Sequence of chain 1.A:
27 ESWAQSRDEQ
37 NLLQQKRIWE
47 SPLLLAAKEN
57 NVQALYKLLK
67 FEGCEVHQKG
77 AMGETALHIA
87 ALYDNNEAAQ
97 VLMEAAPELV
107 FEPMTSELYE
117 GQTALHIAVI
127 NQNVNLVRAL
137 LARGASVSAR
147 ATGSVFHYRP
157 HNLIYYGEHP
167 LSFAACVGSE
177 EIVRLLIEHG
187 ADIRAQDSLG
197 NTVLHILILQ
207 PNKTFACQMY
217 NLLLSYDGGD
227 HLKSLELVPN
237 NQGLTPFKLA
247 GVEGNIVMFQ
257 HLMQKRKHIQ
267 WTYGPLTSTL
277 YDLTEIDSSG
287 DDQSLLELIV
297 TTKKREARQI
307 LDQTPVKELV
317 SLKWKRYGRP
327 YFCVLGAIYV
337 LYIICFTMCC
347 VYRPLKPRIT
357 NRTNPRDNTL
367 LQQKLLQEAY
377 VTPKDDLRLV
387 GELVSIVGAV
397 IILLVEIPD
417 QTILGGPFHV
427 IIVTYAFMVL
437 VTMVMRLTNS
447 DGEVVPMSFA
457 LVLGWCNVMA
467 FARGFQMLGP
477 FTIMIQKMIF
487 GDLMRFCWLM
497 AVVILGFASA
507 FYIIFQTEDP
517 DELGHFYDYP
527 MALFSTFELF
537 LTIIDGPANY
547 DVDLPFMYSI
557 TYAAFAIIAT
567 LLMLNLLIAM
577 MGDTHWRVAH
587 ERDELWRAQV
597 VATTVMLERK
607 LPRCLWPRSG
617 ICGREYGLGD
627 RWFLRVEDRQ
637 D

Binding-site contacts:
Ligand atom C16 contacts residue GLU402 of chain 1.A at 3.4 Å.
Ligand atom C15 contacts residue GLY422 of chain 1.A at 4.3 Å.
Ligand atom C09 contacts residue MET602 of chain 1.A at 3.6 Å (hydrophobic).
Ligand atom C09 contacts residue GLY421 of chain 1.A at 3.9 Å.
Ligand atom C05 contacts residue LEU331 of chain 1.A at 4.3 Å (hydrophobic).
Ligand atom C08 contacts residue GLY421 of chain 1.A at 3.5 Å.
Ligand atom N17 contacts residue HIS425 of chain 1.A at 3.5 Å.
Ligand atom B01 contacts residue ARG469 of chain 1.A at 4.2 Å.
Ligand atom BR1 contacts residue VAL296 of chain 1.A at 3.8 Å.
Ligand atom C04 contacts residue LEU603 of chain 1.A at 3.5 Å (hydrophobic).
Ligand atom C15 contacts residue HIS425 of chain 1.A at 3.4 Å.
Ligand atom C11 contacts residue GLY421 of chain 1.A at 2.4 Å.
Ligand atom C02 contacts residue ARG469 of chain 1.A at 4.0 Å.
Ligand atom C04 contacts residue THR599 of chain 1.A at 4.3 Å.
Ligand atom C07 contacts residue THR599 of chain 1.A at 4.2 Å.
Ligand atom O14 contacts residue HIS425 of chain 1.A at 3.2 Å.
Ligand atom C05 contacts residue THR599 of chain 1.A at 3.9 Å.
Ligand atom C06 contacts residue PHE328 of chain 1.A at 3.5 Å (hydrophobic).
Ligand atom BR1 contacts residue GLY421 of chain 1.A at 3.2 Å.
Ligand atom C05 contacts residue LEU603 of chain 1.A at 3.6 Å (hydrophobic).
Ligand atom C06 contacts residue THR599 of chain 1.A at 3.9 Å.
Ligand atom C12 contacts residue GLY421 of chain 1.A at 1.4 Å.
Ligand atom C07 contacts residue ARG469 of chain 1.A at 3.2 Å.
Ligand atom C05 contacts residue PHE328 of chain 1.A at 4.2 Å (hydrophobic).
Ligand atom C06 contacts residue ARG469 of chain 1.A at 3.9 Å.
Ligand atom C10 contacts residue GLY421 of chain 1.A at 3.5 Å.
Ligand atom C07 contacts residue HIS425 of chain 1.A at 4.1 Å.
Ligand atom C11 contacts residue ALA598 of chain 1.A at 4.2 Å (hydrophobic).
Ligand atom BR1 contacts residue ALA598 of chain 1.A at 3.7 Å.
Ligand atom N17 contacts residue GLU402 of chain 1.A at 2.5 Å (salt-bridge).
Ligand atom C10 contacts residue MET602 of chain 1.A at 3.5 Å (hydrophobic).
Ligand atom C16 contacts residue HIS425 of chain 1.A at 3.8 Å.
Ligand atom C12 contacts residue GLY422 of chain 1.A at 3.5 Å.
Ligand atom C03 contacts residue MET602 of chain 1.A at 3.8 Å (hydrophobic).
Ligand atom C12 contacts residue ARG469 of chain 1.A at 3.9 Å.
Ligand atom C04 contacts residue MET602 of chain 1.A at 4.1 Å (hydrophobic).
Ligand atom C13 contacts residue GLY421 of chain 1.A at 2.3 Å.
Ligand atom C13 contacts residue GLY422 of chain 1.A at 3.3 Å.
Ligand atom C13 contacts residue ARG469 of chain 1.A at 3.3 Å.
Ligand atom C08 contacts residue ARG469 of chain 1.A at 4.3 Å.

This protein binds this small molecule.
Small molecule (SMILES): NCCOB(c1ccccc1)c1ccc(Br)cc1